Binding-site contacts:
Ligand atom NAR contacts residue PHE105 of chain 1.A at 3.5 Å.
Ligand atom CAN contacts residue MYA1 of chain 1.C at 3.4 Å.
Ligand atom OAD contacts residue PHE249 of chain 1.A at 3.7 Å.
Ligand atom CAI contacts residue TYR234 of chain 1.A at 3.3 Å (hydrophobic).
Ligand atom OAD contacts residue HIS236 of chain 1.A at 3.6 Å.
Ligand atom CAK contacts residue TYR234 of chain 1.A at 3.9 Å (hydrophobic).
Ligand atom NAQ contacts residue LEU416 of chain 1.A at 3.9 Å.
Ligand atom CAJ contacts residue PHE107 of chain 1.A at 3.6 Å (hydrophobic).
Ligand atom CAC contacts residue PHE105 of chain 1.A at 3.9 Å (hydrophobic).
Ligand atom CAU contacts residue SER347 of chain 1.A at 3.7 Å.
Ligand atom OAE contacts residue HIS236 of chain 1.A at 3.5 Å.
Ligand atom CAC contacts residue VAL98 of chain 1.A at 3.2 Å (hydrophobic).
Ligand atom NAR contacts residue SER347 of chain 1.A at 2.9 Å (h-bond).
Ligand atom NAQ contacts residue TYR234 of chain 1.A at 3.0 Å (h-bond).
Ligand atom NAS contacts residue TYR97 of chain 1.A at 3.8 Å.
Ligand atom CL1 contacts residue ASN393 of chain 1.A at 3.3 Å.
Ligand atom CAH contacts residue TYR234 of chain 1.A at 2.4 Å (hydrophobic).
Ligand atom CAO contacts residue THR220 of chain 1.A at 3.9 Å.
Ligand atom NBD contacts residue LEU416 of chain 1.A at 3.8 Å.
Ligand atom CAA contacts residue LEU358 of chain 1.A at 3.4 Å (hydrophobic).
Ligand atom CAL contacts residue GLY222 of chain 1.A at 3.9 Å.
Ligand atom CAB contacts residue ASP100 of chain 1.A at 3.5 Å.
Ligand atom CAN contacts residue TYR97 of chain 1.A at 3.6 Å (hydrophobic).
Ligand atom NAS contacts residue ASN184 of chain 1.A at 2.6 Å (h-bond).
Ligand atom CAU contacts residue PHE105 of chain 1.A at 3.8 Å (hydrophobic).
Ligand atom CAA contacts residue SER347 of chain 1.A at 3.8 Å.
Ligand atom C11 contacts residue TYR234 of chain 1.A at 3.6 Å (hydrophobic).
Ligand atom CAM contacts residue LEU438 of chain 1.A at 3.5 Å (hydrophobic).
Ligand atom CL1 contacts residue TYR362 of chain 1.A at 2.8 Å.
Ligand atom CAA contacts residue PHE249 of chain 1.A at 3.9 Å (hydrophobic).
Ligand atom NAS contacts residue LEU438 of chain 1.A at 3.7 Å.
Ligand atom CAP contacts residue MYA1 of chain 1.C at 3.9 Å.
Ligand atom CAN contacts residue ASN184 of chain 1.A at 3.5 Å.
Ligand atom CAN contacts residue THR220 of chain 1.A at 3.6 Å.
Ligand atom CAM contacts residue THR220 of chain 1.A at 3.2 Å.
Ligand atom CAM contacts residue ASN184 of chain 1.A at 3.8 Å.
Ligand atom CAJ contacts residue TYR234 of chain 1.A at 3.6 Å (hydrophobic).
Ligand atom CBA contacts residue LEU416 of chain 1.A at 3.6 Å (hydrophobic).
Ligand atom CAC contacts residue ARG106 of chain 1.A at 3.9 Å.
Ligand atom CAC contacts residue PHE107 of chain 1.A at 3.5 Å (hydrophobic).

The protein below binds the small molecule below.
Small molecule (SMILES): Cc1nn(C)c(C)c1NS(=O)(=O)c1c(Cl)cc(-c2ccc(N3CCNCC3)nc2)cc1Cl

Sequence of chain 1.A:
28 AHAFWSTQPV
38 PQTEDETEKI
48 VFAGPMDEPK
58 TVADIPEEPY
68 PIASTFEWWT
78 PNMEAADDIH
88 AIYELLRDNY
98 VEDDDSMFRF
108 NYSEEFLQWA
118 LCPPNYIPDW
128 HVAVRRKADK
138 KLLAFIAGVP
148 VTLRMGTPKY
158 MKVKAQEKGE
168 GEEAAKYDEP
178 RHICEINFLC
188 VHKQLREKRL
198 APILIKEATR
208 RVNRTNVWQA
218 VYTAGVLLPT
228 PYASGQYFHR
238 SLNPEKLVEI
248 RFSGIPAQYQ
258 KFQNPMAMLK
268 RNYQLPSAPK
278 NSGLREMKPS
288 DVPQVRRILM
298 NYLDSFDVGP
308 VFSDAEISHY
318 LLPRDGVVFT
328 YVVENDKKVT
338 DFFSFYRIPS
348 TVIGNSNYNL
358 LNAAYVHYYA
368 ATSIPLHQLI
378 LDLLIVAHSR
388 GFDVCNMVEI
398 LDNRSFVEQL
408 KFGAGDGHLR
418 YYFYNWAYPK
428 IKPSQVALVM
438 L